Binding-site contacts:
Ligand atom C5 contacts residue TYR207 of chain 1.C at 3.8 Å (hydrophobic).
Ligand atom O7 contacts residue LYS191 of chain 1.C at 4.2 Å.
Ligand atom O6 contacts residue TYR207 of chain 1.C at 2.7 Å (h-bond).
Ligand atom C1 contacts residue ASN142 of chain 1.C at 1.4 Å.
Ligand atom O3 contacts residue GLN189 of chain 1.C at 4.3 Å.
Ligand atom C1 contacts residue TYR207 of chain 1.C at 4.2 Å (hydrophobic).
Ligand atom O6 contacts residue PHE187 of chain 1.C at 4.3 Å.
Ligand atom C5 contacts residue ASN142 of chain 1.C at 3.6 Å.
Ligand atom O7 contacts residue TYR207 of chain 1.C at 4.0 Å.
Ligand atom C6 contacts residue TYR207 of chain 1.C at 3.9 Å (hydrophobic).
Ligand atom O7 contacts residue ASN142 of chain 1.C at 3.9 Å.
Ligand atom C2 contacts residue ASN142 of chain 1.C at 2.5 Å.
Ligand atom C8 contacts residue ILE209 of chain 1.C at 3.7 Å (hydrophobic).
Ligand atom N2 contacts residue ASN142 of chain 1.C at 2.9 Å (h-bond).
Ligand atom O5 contacts residue TYR207 of chain 1.C at 4.1 Å.
Ligand atom C3 contacts residue ASN142 of chain 1.C at 3.8 Å.
Ligand atom N2 contacts residue ILE209 of chain 1.C at 4.4 Å.
Ligand atom O5 contacts residue ASN142 of chain 1.C at 2.3 Å (h-bond).
Ligand atom C7 contacts residue ASN142 of chain 1.C at 3.6 Å.
Ligand atom C4 contacts residue ASN142 of chain 1.C at 4.2 Å.

Sequence of chain 1.C:
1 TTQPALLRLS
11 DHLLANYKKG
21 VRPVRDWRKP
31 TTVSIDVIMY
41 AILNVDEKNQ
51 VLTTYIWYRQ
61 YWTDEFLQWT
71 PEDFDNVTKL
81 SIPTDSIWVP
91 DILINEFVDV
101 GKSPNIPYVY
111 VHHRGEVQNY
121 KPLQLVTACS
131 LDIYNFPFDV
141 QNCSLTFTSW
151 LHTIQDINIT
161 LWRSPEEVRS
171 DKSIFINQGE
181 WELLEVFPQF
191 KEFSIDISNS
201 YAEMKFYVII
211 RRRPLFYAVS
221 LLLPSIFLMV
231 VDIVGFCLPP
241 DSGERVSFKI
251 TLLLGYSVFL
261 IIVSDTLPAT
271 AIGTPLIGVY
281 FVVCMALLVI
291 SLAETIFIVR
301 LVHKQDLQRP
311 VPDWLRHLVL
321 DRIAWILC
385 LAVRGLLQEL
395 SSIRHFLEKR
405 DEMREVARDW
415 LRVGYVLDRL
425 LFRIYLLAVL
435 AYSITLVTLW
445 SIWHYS

This protein binds this small molecule.
Small molecule (SMILES): CC(=O)N[C@H]1[C@H](O[C@@H]2[C@H](O)[C@@H](NC(C)=O)CO[C@@H]2CO)O[C@H](CO)[C@@H](O)[C@@H]1O